A small-molecule ligand and the protein it binds are described below.
Small molecule (SMILES): CC(=O)N[C@@H]1[C@@H](O)[C@H](O)[C@@H](CO)O[C@H]1O

Sequence of chain 45.F:
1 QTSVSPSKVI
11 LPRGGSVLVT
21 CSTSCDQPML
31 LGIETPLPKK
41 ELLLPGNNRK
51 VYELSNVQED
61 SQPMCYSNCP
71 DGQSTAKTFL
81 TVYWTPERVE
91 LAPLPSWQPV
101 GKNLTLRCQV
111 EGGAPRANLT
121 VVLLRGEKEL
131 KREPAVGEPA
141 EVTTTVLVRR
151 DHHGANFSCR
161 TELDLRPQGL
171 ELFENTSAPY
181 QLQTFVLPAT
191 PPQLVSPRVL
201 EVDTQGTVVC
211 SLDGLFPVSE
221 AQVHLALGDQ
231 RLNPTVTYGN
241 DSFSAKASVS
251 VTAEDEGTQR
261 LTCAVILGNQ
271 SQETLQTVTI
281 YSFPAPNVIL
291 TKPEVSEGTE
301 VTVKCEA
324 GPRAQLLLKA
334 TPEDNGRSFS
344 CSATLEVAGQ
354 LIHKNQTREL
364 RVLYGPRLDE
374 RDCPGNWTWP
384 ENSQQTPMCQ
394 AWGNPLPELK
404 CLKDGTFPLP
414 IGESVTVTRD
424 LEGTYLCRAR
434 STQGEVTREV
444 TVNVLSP

Binding-site contacts:
Ligand atom O7 contacts residue GLY239 of chain 45.F at 3.6 Å.
Ligand atom O7 contacts residue ASN240 of chain 45.F at 3.0 Å (h-bond).
Ligand atom O5 contacts residue ASN240 of chain 45.F at 2.4 Å (h-bond).
Ligand atom C2 contacts residue ASN240 of chain 45.F at 2.5 Å.
Ligand atom C4 contacts residue ASN240 of chain 45.F at 4.3 Å.
Ligand atom C7 contacts residue ASN240 of chain 45.F at 3.2 Å.
Ligand atom N2 contacts residue ASN240 of chain 45.F at 2.8 Å (h-bond).
Ligand atom C3 contacts residue ASN240 of chain 45.F at 3.7 Å.
Ligand atom C1 contacts residue ASN240 of chain 45.F at 1.5 Å.
Ligand atom C5 contacts residue ASN240 of chain 45.F at 3.7 Å.
Ligand atom C8 contacts residue ASN240 of chain 45.F at 3.9 Å.